This small molecule binds to this protein.
Small molecule (SMILES): CC(=O)N[C@@H]1[C@@H](O)[C@H](O)[C@@H](CO)O[C@H]1O

Sequence of chain 1.A:
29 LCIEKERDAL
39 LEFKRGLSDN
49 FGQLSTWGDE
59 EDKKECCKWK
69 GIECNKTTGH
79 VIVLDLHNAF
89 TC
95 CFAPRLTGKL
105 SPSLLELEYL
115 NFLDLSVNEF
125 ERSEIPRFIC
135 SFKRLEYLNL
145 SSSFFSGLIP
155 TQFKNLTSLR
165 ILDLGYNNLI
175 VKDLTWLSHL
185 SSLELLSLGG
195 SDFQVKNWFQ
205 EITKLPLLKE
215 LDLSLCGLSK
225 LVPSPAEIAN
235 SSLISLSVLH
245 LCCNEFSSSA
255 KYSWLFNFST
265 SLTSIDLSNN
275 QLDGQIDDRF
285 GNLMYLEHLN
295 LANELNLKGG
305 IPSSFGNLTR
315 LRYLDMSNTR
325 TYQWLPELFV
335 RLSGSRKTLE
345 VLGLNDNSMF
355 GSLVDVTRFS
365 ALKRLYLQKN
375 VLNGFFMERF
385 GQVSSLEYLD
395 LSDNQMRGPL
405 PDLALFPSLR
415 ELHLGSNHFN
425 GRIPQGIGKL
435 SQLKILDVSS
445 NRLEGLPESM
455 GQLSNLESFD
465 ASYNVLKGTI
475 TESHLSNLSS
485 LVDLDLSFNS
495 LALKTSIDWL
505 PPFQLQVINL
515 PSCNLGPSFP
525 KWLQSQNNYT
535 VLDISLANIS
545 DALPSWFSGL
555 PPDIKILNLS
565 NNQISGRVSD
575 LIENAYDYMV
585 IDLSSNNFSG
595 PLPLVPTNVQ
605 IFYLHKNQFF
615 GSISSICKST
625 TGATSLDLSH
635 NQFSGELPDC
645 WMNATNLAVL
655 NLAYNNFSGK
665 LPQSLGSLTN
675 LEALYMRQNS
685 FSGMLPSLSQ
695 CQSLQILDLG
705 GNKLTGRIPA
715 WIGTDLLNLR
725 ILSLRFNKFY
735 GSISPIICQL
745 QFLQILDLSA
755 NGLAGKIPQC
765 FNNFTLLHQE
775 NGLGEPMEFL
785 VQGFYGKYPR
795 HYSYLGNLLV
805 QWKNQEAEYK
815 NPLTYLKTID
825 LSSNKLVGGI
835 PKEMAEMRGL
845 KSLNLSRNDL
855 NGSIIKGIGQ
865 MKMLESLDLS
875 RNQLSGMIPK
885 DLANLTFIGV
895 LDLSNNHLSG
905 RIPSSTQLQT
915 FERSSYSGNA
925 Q

Binding-site contacts:
Ligand atom O7 contacts residue ASN855 of chain 1.A at 3.8 Å.
Ligand atom C1 contacts residue ASN855 of chain 1.A at 1.4 Å.
Ligand atom C4 contacts residue ASN855 of chain 1.A at 4.2 Å.
Ligand atom N2 contacts residue ASN855 of chain 1.A at 2.9 Å (h-bond).
Ligand atom O6 contacts residue GLY832 of chain 1.A at 4.0 Å.
Ligand atom O4 contacts residue ASN855 of chain 1.A at 4.5 Å.
Ligand atom C5 contacts residue ASN855 of chain 1.A at 3.6 Å.
Ligand atom O6 contacts residue LYS760 of chain 1.A at 4.4 Å.
Ligand atom C2 contacts residue ASN855 of chain 1.A at 2.4 Å.
Ligand atom C5 contacts residue GLY832 of chain 1.A at 4.2 Å.
Ligand atom C3 contacts residue ASN855 of chain 1.A at 3.8 Å.
Ligand atom C7 contacts residue ASN855 of chain 1.A at 3.6 Å.
Ligand atom O3 contacts residue ASN855 of chain 1.A at 4.5 Å.
Ligand atom C6 contacts residue GLY832 of chain 1.A at 3.8 Å.
Ligand atom O5 contacts residue ASN855 of chain 1.A at 2.4 Å (h-bond).